Binding-site contacts:
Ligand atom PA contacts residue LYS79 of chain 1.B at 3.9 Å.
Ligand atom O2G contacts residue ASN177 of chain 1.B at 2.4 Å (h-bond).
Ligand atom C5 contacts residue LEU179 of chain 1.B at 3.5 Å (hydrophobic).
Ligand atom N6 contacts residue THR125 of chain 1.B at 3.2 Å (h-bond).
Ligand atom O4' contacts residue VAL60 of chain 1.B at 3.8 Å.
Ligand atom C8 contacts residue VAL60 of chain 1.B at 3.7 Å (hydrophobic).
Ligand atom O2B contacts residue LYS79 of chain 1.B at 3.2 Å (salt-bridge).
Ligand atom N7 contacts residue LEU179 of chain 1.B at 3.9 Å.
Ligand atom O1A contacts residue LYS79 of chain 1.B at 3.2 Å.
Ligand atom O1B contacts residue GLU56 of chain 1.B at 3.2 Å (salt-bridge).
Ligand atom C5' contacts residue VAL60 of chain 1.B at 3.9 Å (hydrophobic).
Ligand atom N1 contacts residue GLU126 of chain 1.B at 3.9 Å.
Ligand atom O3G contacts residue ASP190 of chain 1.B at 3.0 Å (salt-bridge).
Ligand atom C4 contacts residue LEU179 of chain 1.B at 3.9 Å (hydrophobic).
Ligand atom N1 contacts residue ALA77 of chain 1.B at 3.6 Å.
Ligand atom O3G contacts residue ARG176 of chain 1.B at 3.8 Å.
Ligand atom N6 contacts residue LEU179 of chain 1.B at 3.2 Å.
Ligand atom O3G contacts residue ASN177 of chain 1.B at 3.3 Å (h-bond).
Ligand atom N3B contacts residue ASP190 of chain 1.B at 2.8 Å (salt-bridge).
Ligand atom C2 contacts residue TYR127 of chain 1.B at 3.8 Å (hydrophobic).
Ligand atom N3 contacts residue ILE52 of chain 1.B at 3.4 Å.
Ligand atom C6 contacts residue GLU126 of chain 1.B at 3.9 Å.
Ligand atom O1B contacts residue GLY55 of chain 1.B at 2.8 Å.
Ligand atom O2G contacts residue ASP190 of chain 1.B at 2.7 Å (salt-bridge).
Ligand atom O3A contacts residue LYS79 of chain 1.B at 3.4 Å.
Ligand atom C2 contacts residue ILE52 of chain 1.B at 3.9 Å (hydrophobic).
Ligand atom PG contacts residue ASN177 of chain 1.B at 3.5 Å.
Ligand atom N6 contacts residue GLU126 of chain 1.B at 3.0 Å (salt-bridge).
Ligand atom N1 contacts residue TYR127 of chain 1.B at 3.9 Å.
Ligand atom C2 contacts residue MET128 of chain 1.B at 3.2 Å (hydrophobic).
Ligand atom C6 contacts residue LEU179 of chain 1.B at 3.3 Å (hydrophobic).
Ligand atom C5 contacts residue ALA77 of chain 1.B at 3.5 Å (hydrophobic).
Ligand atom N6 contacts residue ALA77 of chain 1.B at 3.3 Å.
Ligand atom N1 contacts residue MET128 of chain 1.B at 3.1 Å (h-bond).
Ligand atom C6 contacts residue ALA77 of chain 1.B at 3.1 Å (hydrophobic).
Ligand atom N6 contacts residue ILE109 of chain 1.B at 3.8 Å.
Ligand atom O2A contacts residue ASP190 of chain 1.B at 3.4 Å.
Ligand atom PG contacts residue ASP190 of chain 1.B at 3.0 Å.
Ligand atom N9 contacts residue VAL60 of chain 1.B at 3.9 Å.
Ligand atom C4 contacts residue ILE52 of chain 1.B at 3.8 Å (hydrophobic).

The protein below binds the small molecule below.
Small molecule (SMILES): Nc1ncnc2c1ncn2[C@@H]1O[C@H](CO[P](=O)(O)O[P](=O)(O)NP(=O)(O)O)[C@@H](O)[C@H]1O

Sequence of chain 1.B:
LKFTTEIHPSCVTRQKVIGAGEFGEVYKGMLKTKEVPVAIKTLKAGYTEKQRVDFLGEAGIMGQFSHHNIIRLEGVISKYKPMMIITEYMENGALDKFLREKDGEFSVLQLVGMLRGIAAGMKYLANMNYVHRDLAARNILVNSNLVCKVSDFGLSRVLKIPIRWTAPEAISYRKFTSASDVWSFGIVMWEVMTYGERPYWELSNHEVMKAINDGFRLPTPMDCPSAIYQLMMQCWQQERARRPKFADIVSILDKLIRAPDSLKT